Binding-site contacts:
Ligand atom O6 contacts residue GLN800 of chain 1.B at 3.3 Å (h-bond).
Ligand atom C1 contacts residue SER799 of chain 1.B at 3.8 Å.
Ligand atom C5 contacts residue SER799 of chain 1.B at 3.3 Å.
Ligand atom C8 contacts residue GLN800 of chain 1.B at 4.3 Å.
Ligand atom C3 contacts residue ASN797 of chain 1.B at 3.8 Å.
Ligand atom O6 contacts residue SER799 of chain 1.B at 3.7 Å.
Ligand atom C5 contacts residue GLN800 of chain 1.B at 4.2 Å.
Ligand atom C4 contacts residue ASN797 of chain 1.B at 4.2 Å.
Ligand atom O7 contacts residue ASN797 of chain 1.B at 3.9 Å.
Ligand atom O6 contacts residue ASN797 of chain 1.B at 4.4 Å.
Ligand atom C6 contacts residue SER799 of chain 1.B at 3.4 Å.
Ligand atom C7 contacts residue ASN797 of chain 1.B at 3.6 Å.
Ligand atom C2 contacts residue ASN797 of chain 1.B at 2.4 Å.
Ligand atom O5 contacts residue ASN797 of chain 1.B at 2.3 Å (h-bond).
Ligand atom O5 contacts residue SER799 of chain 1.B at 3.2 Å (h-bond).
Ligand atom C6 contacts residue GLN800 of chain 1.B at 3.3 Å.
Ligand atom N2 contacts residue ASN797 of chain 1.B at 3.0 Å (h-bond).
Ligand atom C5 contacts residue ASN797 of chain 1.B at 3.6 Å.
Ligand atom C1 contacts residue ASN797 of chain 1.B at 1.4 Å.

This small molecule binds to this protein.
Small molecule (SMILES): CC(=O)N[C@H]1[C@H](O[C@H]2[C@H](O)[C@@H](NC(C)=O)CO[C@@H]2CO)O[C@H](CO)[C@@H](O)[C@@H]1O

Sequence of chain 1.B:
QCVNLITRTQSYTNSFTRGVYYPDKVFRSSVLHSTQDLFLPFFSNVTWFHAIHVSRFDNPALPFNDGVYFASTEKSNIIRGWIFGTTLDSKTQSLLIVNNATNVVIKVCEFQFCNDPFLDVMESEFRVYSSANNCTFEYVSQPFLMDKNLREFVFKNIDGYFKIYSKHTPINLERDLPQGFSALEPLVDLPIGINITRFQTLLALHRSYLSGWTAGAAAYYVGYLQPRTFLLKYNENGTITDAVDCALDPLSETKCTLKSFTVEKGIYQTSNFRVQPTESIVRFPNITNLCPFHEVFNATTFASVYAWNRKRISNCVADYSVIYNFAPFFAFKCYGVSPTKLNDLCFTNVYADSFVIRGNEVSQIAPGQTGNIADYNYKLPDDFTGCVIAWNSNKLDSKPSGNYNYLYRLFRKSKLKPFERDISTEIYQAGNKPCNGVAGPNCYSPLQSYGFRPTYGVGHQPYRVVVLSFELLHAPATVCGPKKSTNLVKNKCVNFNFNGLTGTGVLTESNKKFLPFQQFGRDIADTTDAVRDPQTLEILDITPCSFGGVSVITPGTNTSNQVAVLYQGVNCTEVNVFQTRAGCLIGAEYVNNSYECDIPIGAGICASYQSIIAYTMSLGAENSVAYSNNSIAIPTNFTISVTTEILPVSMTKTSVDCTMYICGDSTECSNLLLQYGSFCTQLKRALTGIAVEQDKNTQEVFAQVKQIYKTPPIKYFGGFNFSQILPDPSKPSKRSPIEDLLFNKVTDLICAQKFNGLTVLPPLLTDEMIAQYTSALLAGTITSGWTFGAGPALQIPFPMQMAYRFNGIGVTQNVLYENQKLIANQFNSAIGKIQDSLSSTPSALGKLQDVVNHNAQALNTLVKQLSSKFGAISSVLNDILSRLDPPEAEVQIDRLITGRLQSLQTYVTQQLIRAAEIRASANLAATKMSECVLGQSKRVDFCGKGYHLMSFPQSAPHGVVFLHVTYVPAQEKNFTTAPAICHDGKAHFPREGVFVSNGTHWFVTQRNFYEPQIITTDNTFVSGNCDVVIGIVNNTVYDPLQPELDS